A protein and the small-molecule ligand that binds it are described below.
Small molecule (SMILES): NC[C@H]1O[C@H](O[C@H]2[C@H](O)[C@@H](O[C@H]3O[C@H](CO)[C@@H](O)[C@H](N)[C@H]3O)[C@H](N)C[C@@H]2N)[C@H](O)[C@@H](O)[C@@H]1O

Binding-site contacts:
Ligand atom O8 contacts residue PHE272 of chain 1.D at 3.7 Å.
Ligand atom N2 contacts residue ASP269 of chain 1.D at 2.8 Å (salt-bridge).
Ligand atom C7 contacts residue ASP168 of chain 1.D at 3.7 Å.
Ligand atom O7 contacts residue ASP199 of chain 1.D at 2.8 Å (salt-bridge).
Ligand atom C7 contacts residue GLU270 of chain 1.D at 3.5 Å.
Ligand atom C12 contacts residue ASP166 of chain 1.D at 3.9 Å.
Ligand atom N3 contacts residue GLU270 of chain 1.D at 2.6 Å (salt-bridge).
Ligand atom N4 contacts residue ASP168 of chain 1.D at 3.9 Å.
Ligand atom C16 contacts residue GLU239 of chain 1.D at 3.1 Å.
Ligand atom N3 contacts residue PHE167 of chain 1.D at 3.8 Å.
Ligand atom C14 contacts residue ASP168 of chain 1.D at 3.7 Å.
Ligand atom O10 contacts residue ASP166 of chain 1.D at 3.4 Å (salt-bridge).
Ligand atom N2 contacts residue PHE272 of chain 1.D at 3.0 Å (h-bond).
Ligand atom N3 contacts residue ASP166 of chain 1.D at 2.8 Å (salt-bridge).
Ligand atom C7 contacts residue ASP166 of chain 1.D at 3.6 Å.
Ligand atom C13 contacts residue ASP166 of chain 1.D at 3.9 Å.
Ligand atom C8 contacts residue ASP166 of chain 1.D at 3.5 Å.
Ligand atom C9 contacts residue ASP166 of chain 1.D at 3.7 Å.
Ligand atom C5 contacts residue PHE272 of chain 1.D at 3.5 Å (hydrophobic).
Ligand atom C12 contacts residue GLU270 of chain 1.D at 3.4 Å.
Ligand atom C10 contacts residue ASP166 of chain 1.D at 3.4 Å.
Ligand atom N4 contacts residue GLU239 of chain 1.D at 3.5 Å (salt-bridge).
Ligand atom N3 contacts residue ASP168 of chain 1.D at 2.9 Å (salt-bridge).
Ligand atom C6 contacts residue PHE272 of chain 1.D at 3.2 Å (hydrophobic).
Ligand atom C11 contacts residue ASP269 of chain 1.D at 3.2 Å.
Ligand atom C18 contacts residue GLU239 of chain 1.D at 3.2 Å.
Ligand atom O13 contacts residue PHE167 of chain 1.D at 3.8 Å.
Ligand atom C12 contacts residue ASP269 of chain 1.D at 3.5 Å.
Ligand atom C1 contacts residue ASP166 of chain 1.D at 4.0 Å.
Ligand atom O14 contacts residue ASN235 of chain 1.D at 3.0 Å (h-bond).
Ligand atom C17 contacts residue GLU239 of chain 1.D at 3.9 Å.
Ligand atom C15 contacts residue ASN235 of chain 1.D at 3.7 Å.
Ligand atom N1 contacts residue PHE272 of chain 1.D at 2.9 Å (h-bond).
Ligand atom O13 contacts residue ASP168 of chain 1.D at 2.9 Å (salt-bridge).
Ligand atom C15 contacts residue ASP168 of chain 1.D at 3.5 Å.
Ligand atom O5 contacts residue ASP166 of chain 1.D at 3.9 Å.
Ligand atom O14 contacts residue GLU239 of chain 1.D at 2.7 Å (salt-bridge).
Ligand atom O14 contacts residue CYS236 of chain 1.D at 3.6 Å.
Ligand atom C3 contacts residue ASP199 of chain 1.D at 3.6 Å.
Ligand atom O11 contacts residue ASP168 of chain 1.D at 3.4 Å (salt-bridge).

Sequence of chain 1.D:
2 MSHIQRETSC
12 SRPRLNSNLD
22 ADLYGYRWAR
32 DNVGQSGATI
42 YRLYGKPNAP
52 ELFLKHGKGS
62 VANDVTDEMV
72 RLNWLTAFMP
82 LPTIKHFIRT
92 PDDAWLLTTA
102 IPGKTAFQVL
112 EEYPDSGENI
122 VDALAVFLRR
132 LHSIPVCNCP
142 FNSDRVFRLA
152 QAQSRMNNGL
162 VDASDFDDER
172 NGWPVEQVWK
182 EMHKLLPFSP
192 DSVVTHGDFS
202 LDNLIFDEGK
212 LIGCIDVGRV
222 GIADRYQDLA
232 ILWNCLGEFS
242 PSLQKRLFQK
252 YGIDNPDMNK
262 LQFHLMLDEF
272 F